Binding-site contacts:
Ligand atom CZ contacts residue GLU294 of chain 1.A at 3.4 Å.
Ligand atom NE contacts residue NO1 of chain 1.H at 3.6 Å (h-bond).
Ligand atom NE contacts residue PRO267 of chain 1.A at 3.8 Å.
Ligand atom CB contacts residue GLU294 of chain 1.A at 3.2 Å.
Ligand atom CZ contacts residue NO1 of chain 1.H at 3.6 Å.
Ligand atom NH2 contacts residue TRP289 of chain 1.A at 2.8 Å (h-bond).
Ligand atom C contacts residue TYR290 of chain 1.A at 3.4 Å (hydrophobic).
Ligand atom OXT contacts residue ASP299 of chain 1.A at 2.7 Å (salt-bridge).
Ligand atom NH1 contacts residue HEM1 of chain 1.E at 3.6 Å.
Ligand atom NH2 contacts residue HEM1 of chain 1.E at 3.6 Å.
Ligand atom CD contacts residue VAL269 of chain 1.A at 3.9 Å (hydrophobic).
Ligand atom CA contacts residue GLU294 of chain 1.A at 3.5 Å.
Ligand atom CZ contacts residue TRP289 of chain 1.A at 3.8 Å (hydrophobic).
Ligand atom C contacts residue GLN180 of chain 1.A at 4.1 Å.
Ligand atom OXT contacts residue TYR290 of chain 1.A at 3.4 Å.
Ligand atom NH1 contacts residue PRO267 of chain 1.A at 3.7 Å.
Ligand atom CA contacts residue GLN180 of chain 1.A at 3.9 Å.
Ligand atom CD contacts residue NO1 of chain 1.H at 3.1 Å.
Ligand atom N contacts residue HEM1 of chain 1.E at 3.1 Å (h-bond).
Ligand atom O contacts residue ASP299 of chain 1.A at 3.5 Å (salt-bridge).
Ligand atom NH2 contacts residue PRO267 of chain 1.A at 4.1 Å.
Ligand atom CZ contacts residue HEM1 of chain 1.E at 4.0 Å.
Ligand atom O contacts residue TYR290 of chain 1.A at 2.7 Å (h-bond).
Ligand atom CD contacts residue PRO267 of chain 1.A at 3.9 Å (hydrophobic).
Ligand atom OXT contacts residue GLU294 of chain 1.A at 3.4 Å.
Ligand atom O contacts residue TYR264 of chain 1.A at 3.7 Å.
Ligand atom NH1 contacts residue NO1 of chain 1.H at 3.0 Å (h-bond).
Ligand atom CG contacts residue HEM1 of chain 1.E at 4.0 Å.
Ligand atom CB contacts residue TYR290 of chain 1.A at 4.0 Å (hydrophobic).
Ligand atom CZ contacts residue PRO267 of chain 1.A at 3.8 Å (hydrophobic).
Ligand atom NH2 contacts residue TYR290 of chain 1.A at 3.8 Å.
Ligand atom NE contacts residue GLU294 of chain 1.A at 2.6 Å (salt-bridge).
Ligand atom CG contacts residue GLU294 of chain 1.A at 3.3 Å.
Ligand atom CD contacts residue GLU294 of chain 1.A at 3.5 Å.
Ligand atom CG contacts residue VAL269 of chain 1.A at 3.9 Å (hydrophobic).
Ligand atom NH2 contacts residue GLU294 of chain 1.A at 2.7 Å (salt-bridge).
Ligand atom C contacts residue ASP299 of chain 1.A at 3.5 Å.
Ligand atom NH1 contacts residue TRP289 of chain 1.A at 3.9 Å.
Ligand atom O contacts residue GLN180 of chain 1.A at 3.5 Å (h-bond).
Ligand atom N contacts residue GLU294 of chain 1.A at 2.9 Å (salt-bridge).

Sequence of chain 1.A:
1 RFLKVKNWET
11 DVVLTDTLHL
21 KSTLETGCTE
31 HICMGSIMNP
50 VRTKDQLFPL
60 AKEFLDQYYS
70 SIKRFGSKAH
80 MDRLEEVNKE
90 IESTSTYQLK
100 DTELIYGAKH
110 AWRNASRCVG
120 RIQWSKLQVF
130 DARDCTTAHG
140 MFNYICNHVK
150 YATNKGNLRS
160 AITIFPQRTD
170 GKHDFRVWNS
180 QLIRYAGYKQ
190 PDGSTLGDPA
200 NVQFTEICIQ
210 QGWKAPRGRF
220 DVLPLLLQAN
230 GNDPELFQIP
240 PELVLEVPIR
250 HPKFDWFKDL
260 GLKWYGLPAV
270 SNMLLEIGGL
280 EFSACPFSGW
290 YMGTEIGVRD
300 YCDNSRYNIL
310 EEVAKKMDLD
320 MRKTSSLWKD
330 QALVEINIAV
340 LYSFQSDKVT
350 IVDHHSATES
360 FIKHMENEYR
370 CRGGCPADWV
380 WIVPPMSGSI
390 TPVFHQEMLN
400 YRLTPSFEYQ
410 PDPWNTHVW

This protein binds this small molecule.
Small molecule (SMILES): NC(=[NH2+])NCCC[C@H](N)C(=O)O